Sequence of chain 3.B:
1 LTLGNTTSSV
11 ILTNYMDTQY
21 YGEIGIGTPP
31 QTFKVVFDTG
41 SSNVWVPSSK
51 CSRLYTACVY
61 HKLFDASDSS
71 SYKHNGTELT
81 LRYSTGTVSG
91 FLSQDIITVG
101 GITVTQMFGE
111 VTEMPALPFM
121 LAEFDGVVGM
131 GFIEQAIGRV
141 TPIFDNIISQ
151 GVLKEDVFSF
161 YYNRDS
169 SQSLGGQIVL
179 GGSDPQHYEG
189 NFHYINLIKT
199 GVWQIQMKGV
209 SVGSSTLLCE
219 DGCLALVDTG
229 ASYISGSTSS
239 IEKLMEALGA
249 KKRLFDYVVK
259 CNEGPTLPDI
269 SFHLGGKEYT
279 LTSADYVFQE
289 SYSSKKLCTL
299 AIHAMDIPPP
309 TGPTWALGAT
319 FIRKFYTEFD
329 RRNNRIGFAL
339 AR

This protein binds this small molecule.
Small molecule (SMILES): CC(=O)N[C@@H]1[C@@H](O)[C@H](O)[C@@H](CO)O[C@H]1O

Binding-site contacts:
Ligand atom C8 contacts residue ASN75 of chain 3.B at 3.2 Å.
Ligand atom C2 contacts residue ASN75 of chain 3.B at 2.4 Å.
Ligand atom O7 contacts residue ASN75 of chain 3.B at 3.5 Å (h-bond).
Ligand atom C7 contacts residue ASN75 of chain 3.B at 3.5 Å.
Ligand atom C4 contacts residue ASN75 of chain 3.B at 4.2 Å.
Ligand atom C1 contacts residue THR77 of chain 3.B at 4.0 Å.
Ligand atom C3 contacts residue ASN75 of chain 3.B at 3.8 Å.
Ligand atom C5 contacts residue ASN75 of chain 3.B at 3.6 Å.
Ligand atom O5 contacts residue ASN75 of chain 3.B at 2.3 Å (h-bond).
Ligand atom O5 contacts residue MET107 of chain 3.B at 3.9 Å.
Ligand atom N2 contacts residue THR77 of chain 3.B at 4.0 Å.
Ligand atom C1 contacts residue ASN75 of chain 3.B at 1.4 Å.
Ligand atom O7 contacts residue HIS74 of chain 3.B at 4.0 Å.
Ligand atom N2 contacts residue ASN75 of chain 3.B at 3.0 Å (h-bond).